Binding-site contacts:
Ligand atom C4 contacts residue ILE112 of chain 1.B at 4.5 Å (hydrophobic).
Ligand atom N7 contacts residue ILE112 of chain 1.B at 3.8 Å.
Ligand atom O6 contacts residue LYS142 of chain 1.B at 2.6 Å (salt-bridge).
Ligand atom C9 contacts residue ASP114 of chain 1.B at 3.2 Å.
Ligand atom C2 contacts residue VAL164 of chain 1.B at 2.9 Å (hydrophobic).
Ligand atom N8 contacts residue LYS142 of chain 1.B at 4.5 Å.
Ligand atom N7 contacts residue LYS142 of chain 1.B at 3.2 Å (salt-bridge).
Ligand atom O6 contacts residue VAL164 of chain 1.B at 3.0 Å (h-bond).
Ligand atom N8 contacts residue ASP114 of chain 1.B at 2.3 Å (salt-bridge).
Ligand atom C6 contacts residue VAL164 of chain 1.B at 3.5 Å (hydrophobic).
Ligand atom N1 contacts residue LEU169 of chain 1.B at 4.3 Å.
Ligand atom C5 contacts residue ILE112 of chain 1.B at 3.8 Å (hydrophobic).
Ligand atom N1 contacts residue VAL164 of chain 1.B at 2.5 Å (h-bond).
Ligand atom N1 contacts residue PHE163 of chain 1.B at 3.7 Å.
Ligand atom N3 contacts residue VAL164 of chain 1.B at 4.2 Å.
Ligand atom C5 contacts residue ASP114 of chain 1.B at 3.9 Å.
Ligand atom O6 contacts residue ILE112 of chain 1.B at 4.1 Å.
Ligand atom C6 contacts residue LYS142 of chain 1.B at 3.5 Å.
Ligand atom C2 contacts residue ASP170 of chain 1.B at 3.6 Å.
Ligand atom C6 contacts residue PHE163 of chain 1.B at 4.2 Å (hydrophobic).
Ligand atom C4 contacts residue ASP114 of chain 1.B at 4.1 Å.
Ligand atom N3 contacts residue PHE163 of chain 1.B at 4.2 Å.
Ligand atom C6 contacts residue ALA162 of chain 1.B at 3.9 Å (hydrophobic).
Ligand atom N3 contacts residue ASP170 of chain 1.B at 3.8 Å.
Ligand atom C2 contacts residue LEU169 of chain 1.B at 4.4 Å (hydrophobic).
Ligand atom C2 contacts residue PHE163 of chain 1.B at 3.5 Å (hydrophobic).
Ligand atom C5 contacts residue LYS142 of chain 1.B at 3.6 Å.
Ligand atom O6 contacts residue PHE163 of chain 1.B at 3.7 Å.
Ligand atom N7 contacts residue ASP114 of chain 1.B at 2.9 Å (salt-bridge).
Ligand atom N8 contacts residue ILE112 of chain 1.B at 4.4 Å.
Ligand atom O6 contacts residue ALA162 of chain 1.B at 2.7 Å (h-bond).
Ligand atom C6 contacts residue ILE112 of chain 1.B at 4.0 Å (hydrophobic).

A protein and the small-molecule ligand that binds it are described below.
Small molecule (SMILES): O=c1[nH]cnc2c([C@@H]3O[C@H](CO)[C@@H](O)[C@H]3O)n[nH]c12

Sequence of chain 1.B:
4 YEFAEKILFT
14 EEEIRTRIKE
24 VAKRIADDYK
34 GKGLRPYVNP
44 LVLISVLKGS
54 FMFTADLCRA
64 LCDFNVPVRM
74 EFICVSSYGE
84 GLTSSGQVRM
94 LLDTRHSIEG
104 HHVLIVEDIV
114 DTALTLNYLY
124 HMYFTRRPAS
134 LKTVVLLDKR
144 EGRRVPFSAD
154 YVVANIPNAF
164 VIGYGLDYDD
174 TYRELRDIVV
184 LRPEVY